A protein and the small-molecule ligand that binds it are described below.
Small molecule (SMILES): O=C(O)/C=C(\C=C(/O)C(=O)O)C(=O)O

Sequence of chain 1.B:
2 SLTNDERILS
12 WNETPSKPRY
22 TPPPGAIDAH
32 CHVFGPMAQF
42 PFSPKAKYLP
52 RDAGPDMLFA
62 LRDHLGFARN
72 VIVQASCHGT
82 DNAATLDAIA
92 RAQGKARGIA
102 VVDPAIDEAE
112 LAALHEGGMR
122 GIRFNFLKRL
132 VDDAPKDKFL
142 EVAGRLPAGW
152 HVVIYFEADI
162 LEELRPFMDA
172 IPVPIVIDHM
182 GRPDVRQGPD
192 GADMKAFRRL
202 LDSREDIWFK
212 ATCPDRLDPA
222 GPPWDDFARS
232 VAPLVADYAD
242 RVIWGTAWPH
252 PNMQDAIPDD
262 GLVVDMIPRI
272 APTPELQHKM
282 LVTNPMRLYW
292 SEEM

Binding-site contacts:
Ligand atom O1 contacts residue 0GZ1 of chain 1.F at 1.1 Å (h-bond).
Ligand atom C5 contacts residue 0GZ1 of chain 1.F at 0.6 Å.
Ligand atom O6B contacts residue ALA76 of chain 1.B at 3.6 Å.
Ligand atom O6 contacts residue TYR156 of chain 1.B at 3.5 Å.
Ligand atom O6A contacts residue SER77 of chain 1.B at 2.6 Å (h-bond).
Ligand atom C6A contacts residue TYR49 of chain 1.B at 3.6 Å (hydrophobic).
Ligand atom O4A contacts residue ARG217 of chain 1.B at 3.4 Å (salt-bridge).
Ligand atom O6B contacts residue ARG124 of chain 1.B at 2.9 Å (salt-bridge).
Ligand atom C4A contacts residue 0GZ1 of chain 1.F at 0.2 Å.
Ligand atom O4A contacts residue 0GZ1 of chain 1.F at 0.2 Å (h-bond).
Ligand atom O6A contacts residue 0GZ1 of chain 1.F at 0.1 Å (h-bond).
Ligand atom C2 contacts residue 0GZ1 of chain 1.F at 0.6 Å.
Ligand atom O6 contacts residue ARG124 of chain 1.B at 3.0 Å (salt-bridge).
Ligand atom O2 contacts residue HIS31 of chain 1.B at 2.9 Å (h-bond).
Ligand atom O2 contacts residue ARG124 of chain 1.B at 3.7 Å.
Ligand atom O6B contacts residue 0GZ1 of chain 1.F at 0.1 Å (h-bond).
Ligand atom C4 contacts residue 0GZ1 of chain 1.F at 0.4 Å.
Ligand atom O4B contacts residue ARG130 of chain 1.B at 2.9 Å (salt-bridge).
Ligand atom C3 contacts residue ARG217 of chain 1.B at 3.3 Å.
Ligand atom C6A contacts residue 0GZ1 of chain 1.F at 0.1 Å.
Ligand atom C6 contacts residue 0GZ1 of chain 1.F at 0.3 Å.
Ligand atom O6 contacts residue 0GZ1 of chain 1.F at 1.4 Å.
Ligand atom O4A contacts residue ACT1 of chain 1.G at 3.6 Å (h-bond).
Ligand atom O4A contacts residue ARG130 of chain 1.B at 2.9 Å (salt-bridge).
Ligand atom O1 contacts residue PRO252 of chain 1.B at 3.6 Å.
Ligand atom C5 contacts residue PRO252 of chain 1.B at 3.5 Å (hydrophobic).
Ligand atom O4B contacts residue ASN253 of chain 1.B at 2.8 Å (h-bond).
Ligand atom O6A contacts residue TYR49 of chain 1.B at 2.6 Å (h-bond).
Ligand atom O2 contacts residue HIS180 of chain 1.B at 2.6 Å (h-bond).
Ligand atom C4A contacts residue ARG130 of chain 1.B at 3.6 Å.
Ligand atom O4A contacts residue TYR156 of chain 1.B at 2.6 Å (h-bond).
Ligand atom O4B contacts residue LEU131 of chain 1.B at 3.5 Å.
Ligand atom O1 contacts residue HIS33 of chain 1.B at 2.9 Å (h-bond).
Ligand atom O6B contacts residue SER77 of chain 1.B at 2.9 Å (h-bond).
Ligand atom C4A contacts residue ARG217 of chain 1.B at 3.3 Å.
Ligand atom C6A contacts residue SER77 of chain 1.B at 3.3 Å.
Ligand atom O2 contacts residue 0GZ1 of chain 1.F at 0.5 Å (h-bond).
Ligand atom O4B contacts residue 0GZ1 of chain 1.F at 0.2 Å (h-bond).
Ligand atom C3 contacts residue 0GZ1 of chain 1.F at 0.4 Å.
Ligand atom O4B contacts residue ARG217 of chain 1.B at 3.6 Å.